Binding-site contacts:
Ligand atom C5 contacts residue ARG105 of chain 1.C at 4.3 Å.
Ligand atom O7 contacts residue ASN104 of chain 1.C at 3.5 Å (h-bond).
Ligand atom O5 contacts residue SER14 of chain 1.C at 3.8 Å.
Ligand atom C1 contacts residue ASN104 of chain 1.C at 1.4 Å.
Ligand atom O7 contacts residue SER14 of chain 1.C at 3.9 Å.
Ligand atom C8 contacts residue ASN104 of chain 1.C at 4.1 Å.
Ligand atom C8 contacts residue SER12 of chain 1.C at 4.1 Å.
Ligand atom C3 contacts residue ASN104 of chain 1.C at 3.8 Å.
Ligand atom C6 contacts residue THR106 of chain 1.C at 3.5 Å.
Ligand atom O5 contacts residue THR106 of chain 1.C at 4.2 Å.
Ligand atom C4 contacts residue ASN104 of chain 1.C at 4.2 Å.
Ligand atom C2 contacts residue ASN104 of chain 1.C at 2.4 Å.
Ligand atom C5 contacts residue THR106 of chain 1.C at 4.3 Å.
Ligand atom C2 contacts residue SER14 of chain 1.C at 4.1 Å.
Ligand atom C1 contacts residue SER14 of chain 1.C at 3.8 Å.
Ligand atom O5 contacts residue ASN104 of chain 1.C at 2.3 Å (h-bond).
Ligand atom N2 contacts residue ASN104 of chain 1.C at 2.9 Å (h-bond).
Ligand atom O5 contacts residue ARG105 of chain 1.C at 3.8 Å.
Ligand atom C7 contacts residue ASN104 of chain 1.C at 3.4 Å.
Ligand atom C5 contacts residue ASN104 of chain 1.C at 3.6 Å.
Ligand atom O7 contacts residue GLU17 of chain 1.C at 3.5 Å (salt-bridge).
Ligand atom C1 contacts residue ARG105 of chain 1.C at 3.9 Å.

The small molecule below binds the protein below.
Small molecule (SMILES): CC(=O)N[C@@H]1[C@@H](O)[C@H](O)[C@@H](CO)O[C@H]1O

Sequence of chain 1.C:
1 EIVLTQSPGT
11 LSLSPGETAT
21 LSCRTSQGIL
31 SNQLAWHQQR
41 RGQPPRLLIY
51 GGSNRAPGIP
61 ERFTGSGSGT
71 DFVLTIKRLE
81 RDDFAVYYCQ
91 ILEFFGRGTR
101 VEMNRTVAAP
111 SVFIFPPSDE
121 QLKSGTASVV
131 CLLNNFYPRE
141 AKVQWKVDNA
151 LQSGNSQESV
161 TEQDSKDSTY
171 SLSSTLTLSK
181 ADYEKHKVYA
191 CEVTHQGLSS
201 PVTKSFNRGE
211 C